This small molecule binds to this protein.
Small molecule (SMILES): Oc1ccc([C@@H]2Oc3ccc(O)cc3[C@@H]3CCC[C@@H]32)cc1

Sequence of chain 1.B:
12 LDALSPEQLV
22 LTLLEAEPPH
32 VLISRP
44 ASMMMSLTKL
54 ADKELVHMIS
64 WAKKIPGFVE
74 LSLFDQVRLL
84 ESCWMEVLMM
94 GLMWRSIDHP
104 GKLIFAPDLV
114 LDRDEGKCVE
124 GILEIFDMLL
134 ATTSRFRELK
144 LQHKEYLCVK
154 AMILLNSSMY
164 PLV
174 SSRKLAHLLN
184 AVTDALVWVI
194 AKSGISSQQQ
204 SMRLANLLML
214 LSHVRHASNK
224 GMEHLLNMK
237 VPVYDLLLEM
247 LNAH

Binding-site contacts:
Ligand atom C18 contacts residue LEU50 of chain 1.B at 4.1 Å (hydrophobic).
Ligand atom O20 contacts residue ARG98 of chain 1.B at 3.5 Å (salt-bridge).
Ligand atom C7 contacts residue MET47 of chain 1.B at 4.0 Å (hydrophobic).
Ligand atom C7 contacts residue HIS227 of chain 1.B at 4.0 Å.
Ligand atom C17 contacts residue LEU50 of chain 1.B at 3.7 Å (hydrophobic).
Ligand atom C8 contacts residue LEU228 of chain 1.B at 3.7 Å (hydrophobic).
Ligand atom C6 contacts residue MET88 of chain 1.B at 4.0 Å (hydrophobic).
Ligand atom C1 contacts residue PHE108 of chain 1.B at 3.9 Å (hydrophobic).
Ligand atom C8 contacts residue HIS227 of chain 1.B at 3.8 Å.
Ligand atom C10 contacts residue MET47 of chain 1.B at 3.4 Å (hydrophobic).
Ligand atom O9 contacts residue MET47 of chain 1.B at 3.4 Å.
Ligand atom C17 contacts residue ALA54 of chain 1.B at 4.0 Å (hydrophobic).
Ligand atom O9 contacts residue LEU228 of chain 1.B at 3.0 Å.
Ligand atom C10 contacts residue THR51 of chain 1.B at 4.0 Å.
Ligand atom C18 contacts residue GLU57 of chain 1.B at 3.2 Å.
Ligand atom C22 contacts residue PHE108 of chain 1.B at 4.1 Å (hydrophobic).
Ligand atom C19 contacts residue PHE108 of chain 1.B at 4.0 Å (hydrophobic).
Ligand atom C24 contacts residue PHE129 of chain 1.B at 3.9 Å (hydrophobic).
Ligand atom C7 contacts residue LEU228 of chain 1.B at 4.1 Å (hydrophobic).
Ligand atom C10 contacts residue LEU228 of chain 1.B at 3.5 Å (hydrophobic).
Ligand atom C8 contacts residue MET47 of chain 1.B at 3.3 Å (hydrophobic).
Ligand atom C2 contacts residue MET88 of chain 1.B at 4.1 Å (hydrophobic).
Ligand atom C14 contacts residue MET88 of chain 1.B at 4.0 Å (hydrophobic).
Ligand atom O20 contacts residue GLU57 of chain 1.B at 2.5 Å (salt-bridge).
Ligand atom C21 contacts residue PHE108 of chain 1.B at 4.1 Å (hydrophobic).
Ligand atom C23 contacts residue ILE128 of chain 1.B at 3.8 Å (hydrophobic).
Ligand atom O9 contacts residue MET231 of chain 1.B at 3.7 Å.
Ligand atom O20 contacts residue LEU91 of chain 1.B at 3.9 Å.
Ligand atom C21 contacts residue LEU91 of chain 1.B at 3.6 Å (hydrophobic).
Ligand atom C2 contacts residue MET92 of chain 1.B at 3.9 Å (hydrophobic).
Ligand atom C11 contacts residue LEU50 of chain 1.B at 4.1 Å (hydrophobic).
Ligand atom C23 contacts residue ILE125 of chain 1.B at 4.0 Å (hydrophobic).
Ligand atom C11 contacts residue THR51 of chain 1.B at 4.0 Å.
Ligand atom C11 contacts residue MET47 of chain 1.B at 4.1 Å (hydrophobic).
Ligand atom O9 contacts residue HIS227 of chain 1.B at 2.9 Å (h-bond).
Ligand atom O13 contacts residue LEU50 of chain 1.B at 3.8 Å.
Ligand atom C19 contacts residue GLU57 of chain 1.B at 3.2 Å.
Ligand atom C19 contacts residue LEU91 of chain 1.B at 3.9 Å (hydrophobic).
Ligand atom C7 contacts residue GLY224 of chain 1.B at 3.8 Å.
Ligand atom C4 contacts residue MET88 of chain 1.B at 3.7 Å (hydrophobic).